Sequence of chain 2.A:
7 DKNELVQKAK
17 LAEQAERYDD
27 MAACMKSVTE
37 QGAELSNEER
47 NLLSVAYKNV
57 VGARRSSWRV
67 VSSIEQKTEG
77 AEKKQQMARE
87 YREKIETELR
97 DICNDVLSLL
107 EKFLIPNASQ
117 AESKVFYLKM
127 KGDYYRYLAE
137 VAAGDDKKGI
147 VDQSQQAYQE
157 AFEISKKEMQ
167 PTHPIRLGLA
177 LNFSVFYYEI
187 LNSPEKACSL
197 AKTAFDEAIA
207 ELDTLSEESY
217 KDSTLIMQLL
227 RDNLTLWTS

A small-molecule ligand and the protein it binds are described below.
Small molecule (SMILES): CC[C@H](C)[C@H](NC(=O)[C@H](COP(=O)(O)O)NC(=O)[C@H](CCCCN)NC(=O)[C@H](Cc1ccc(O)cc1)NC(=O)[C@H](CCC(N)=O)NC(=O)[C@H](CCCN=C(N)N)NC(=O)[C@@H](N)CCCCN)C(=O)N[C@H](C=O)CC(C)C

Binding-site contacts:
Ligand atom O3P contacts residue ARG61 of chain 2.A at 2.8 Å (salt-bridge).
Ligand atom CE1 contacts residue GLU185 of chain 2.A at 3.6 Å.
Ligand atom CZ contacts residue TYR184 of chain 2.A at 3.6 Å (hydrophobic).
Ligand atom O2P contacts residue TYR133 of chain 2.A at 2.6 Å (h-bond).
Ligand atom O1P contacts residue LYS54 of chain 2.A at 2.4 Å (salt-bridge).
Ligand atom CA contacts residue ASN229 of chain 2.A at 3.2 Å.
Ligand atom N contacts residue ASN178 of chain 2.A at 2.8 Å (h-bond).
Ligand atom P contacts residue LYS54 of chain 2.A at 3.2 Å.
Ligand atom C contacts residue ASN178 of chain 2.A at 3.6 Å.
Ligand atom CD1 contacts residue ILE222 of chain 2.A at 3.6 Å (hydrophobic).
Ligand atom O1P contacts residue ARG61 of chain 2.A at 2.7 Å (salt-bridge).
Ligand atom CE2 contacts residue TYR184 of chain 2.A at 3.6 Å (hydrophobic).
Ligand atom C contacts residue LEU177 of chain 2.A at 3.5 Å (hydrophobic).
Ligand atom NE contacts residue GLU185 of chain 2.A at 3.2 Å (salt-bridge).
Ligand atom N contacts residue LEU232 of chain 2.A at 3.4 Å.
Ligand atom O contacts residue VAL181 of chain 2.A at 3.3 Å.
Ligand atom CD1 contacts residue GLY174 of chain 2.A at 3.6 Å.
Ligand atom N contacts residue LEU177 of chain 2.A at 3.5 Å.
Ligand atom C contacts residue ASN229 of chain 2.A at 3.5 Å.
Ligand atom N contacts residue ASN229 of chain 2.A at 2.9 Å (h-bond).
Ligand atom CB contacts residue ASN229 of chain 2.A at 3.2 Å.
Ligand atom CG1 contacts residue GLY174 of chain 2.A at 3.6 Å.
Ligand atom O2P contacts residue ARG132 of chain 2.A at 2.9 Å (salt-bridge).
Ligand atom CB contacts residue TRP233 of chain 2.A at 3.4 Å (hydrophobic).
Ligand atom CD2 contacts residue TRP233 of chain 2.A at 3.3 Å (hydrophobic).
Ligand atom O2P contacts residue LYS54 of chain 2.A at 2.9 Å (salt-bridge).
Ligand atom P contacts residue ARG132 of chain 2.A at 3.7 Å.
Ligand atom CG1 contacts residue ASN178 of chain 2.A at 3.5 Å.
Ligand atom CG contacts residue TRP233 of chain 2.A at 3.3 Å (hydrophobic).
Ligand atom CB contacts residue LEU232 of chain 2.A at 3.2 Å (hydrophobic).
Ligand atom NH2 contacts residue ARG61 of chain 2.A at 3.2 Å (salt-bridge).
Ligand atom C contacts residue LEU232 of chain 2.A at 3.6 Å (hydrophobic).
Ligand atom OH contacts residue GLU185 of chain 2.A at 3.2 Å.
Ligand atom P contacts residue ARG61 of chain 2.A at 3.6 Å.
Ligand atom CZ contacts residue GLU185 of chain 2.A at 3.4 Å.
Ligand atom O3P contacts residue ARG132 of chain 2.A at 2.6 Å (salt-bridge).
Ligand atom CA contacts residue ASN178 of chain 2.A at 3.4 Å.
Ligand atom NH2 contacts residue GLU185 of chain 2.A at 3.1 Å (salt-bridge).
Ligand atom CB contacts residue ASN178 of chain 2.A at 3.5 Å.
Ligand atom O contacts residue ASN229 of chain 2.A at 2.7 Å (h-bond).